Sequence of chain 1.A:
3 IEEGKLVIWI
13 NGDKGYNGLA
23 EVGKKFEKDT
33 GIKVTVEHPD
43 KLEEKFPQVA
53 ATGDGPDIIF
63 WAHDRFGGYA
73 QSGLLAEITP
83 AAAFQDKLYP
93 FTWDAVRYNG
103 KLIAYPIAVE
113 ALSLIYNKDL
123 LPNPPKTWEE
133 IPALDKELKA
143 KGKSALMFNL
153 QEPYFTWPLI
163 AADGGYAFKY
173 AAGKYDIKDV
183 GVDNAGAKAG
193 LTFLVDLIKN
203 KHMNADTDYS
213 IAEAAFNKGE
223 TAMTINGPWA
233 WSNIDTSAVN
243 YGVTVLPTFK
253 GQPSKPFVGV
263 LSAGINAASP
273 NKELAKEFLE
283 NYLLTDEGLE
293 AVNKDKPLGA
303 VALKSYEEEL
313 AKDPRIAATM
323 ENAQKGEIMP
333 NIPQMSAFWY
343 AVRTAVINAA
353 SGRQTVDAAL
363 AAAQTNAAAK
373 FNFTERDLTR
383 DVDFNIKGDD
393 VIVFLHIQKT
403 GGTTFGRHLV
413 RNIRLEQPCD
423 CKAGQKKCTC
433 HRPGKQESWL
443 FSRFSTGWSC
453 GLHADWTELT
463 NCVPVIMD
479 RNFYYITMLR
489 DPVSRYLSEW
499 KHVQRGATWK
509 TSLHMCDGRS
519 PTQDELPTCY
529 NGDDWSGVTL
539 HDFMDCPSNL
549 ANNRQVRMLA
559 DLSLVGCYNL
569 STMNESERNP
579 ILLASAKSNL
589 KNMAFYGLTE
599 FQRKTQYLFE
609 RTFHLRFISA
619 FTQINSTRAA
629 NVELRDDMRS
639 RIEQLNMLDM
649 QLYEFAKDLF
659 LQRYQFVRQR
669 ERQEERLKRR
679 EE

A small-molecule ligand and the protein it binds are described below.
Small molecule (SMILES): O=C(O)[C@H]1O[C@@H](O[C@H]2[C@H](O)[C@@H](NS(=O)(=O)O)[C@@H](O[C@H]3[C@H](O)[C@@H](OS(=O)(=O)O)[C@H](O[C@H]4[C@H](O)[C@@H](NS(=O)(=O)O)[C@@H](O[C@H]5[C@H](O)[C@@H](O)CO[C@@H]5C(=O)O)O[C@@H]4CO)O[C@H]3C(=O)O)O[C@@H]2CO)[C@H](O)[C@@H](O)[C@@H]1O[C@H]1O[C@H](CO)[C@@H](O)[C@H](O)[C@H]1NS(=O)(=O)O

Binding-site contacts:
Ligand atom C6 contacts residue ARG445 of chain 1.A at 3.4 Å.
Ligand atom O1S contacts residue ALA505 of chain 1.A at 3.4 Å.
Ligand atom C2 contacts residue NPO1 of chain 1.G at 2.4 Å.
Ligand atom O6A contacts residue ARG445 of chain 1.A at 2.8 Å (salt-bridge).
Ligand atom O4 contacts residue HIS500 of chain 1.A at 3.5 Å.
Ligand atom O2 contacts residue NPO1 of chain 1.G at 2.9 Å (h-bond).
Ligand atom O6B contacts residue ARG445 of chain 1.A at 2.8 Å (salt-bridge).
Ligand atom O3S contacts residue TRP507 of chain 1.A at 3.7 Å.
Ligand atom C5 contacts residue NA1 of chain 1.X at 3.6 Å.
Ligand atom S1 contacts residue LYS429 of chain 1.A at 3.7 Å.
Ligand atom O3S contacts residue LYS429 of chain 1.A at 3.0 Å (salt-bridge).
Ligand atom O6 contacts residue HIS455 of chain 1.A at 2.6 Å (h-bond).
Ligand atom O1S contacts residue NA1 of chain 1.V at 2.7 Å (h-bond).
Ligand atom O1S contacts residue THR506 of chain 1.A at 2.8 Å (h-bond).
Ligand atom C6 contacts residue HIS455 of chain 1.A at 3.4 Å.
Ligand atom S1 contacts residue NA1 of chain 1.V at 3.5 Å (h-bond).
Ligand atom C5 contacts residue NPO1 of chain 1.G at 3.6 Å.
Ligand atom O4 contacts residue TLA1 of chain 1.U at 2.9 Å.
Ligand atom C6 contacts residue ARG445 of chain 1.A at 3.5 Å.
Ligand atom O5 contacts residue NPO1 of chain 1.G at 2.4 Å (h-bond).
Ligand atom N2 contacts residue LYS429 of chain 1.A at 3.3 Å (salt-bridge).
Ligand atom O6A contacts residue TRP450 of chain 1.A at 2.9 Å (h-bond).
Ligand atom O3 contacts residue HIS500 of chain 1.A at 3.1 Å (h-bond).
Ligand atom O3 contacts residue TLA1 of chain 1.U at 2.7 Å (h-bond).
Ligand atom O5 contacts residue LYS428 of chain 1.A at 2.9 Å (salt-bridge).
Ligand atom O6 contacts residue TRP507 of chain 1.A at 3.0 Å (h-bond).
Ligand atom O5 contacts residue TRP507 of chain 1.A at 3.3 Å (h-bond).
Ligand atom O3S contacts residue LYS429 of chain 1.A at 3.1 Å (salt-bridge).
Ligand atom O1S contacts residue LYS429 of chain 1.A at 3.5 Å.
Ligand atom C5 contacts residue ARG445 of chain 1.A at 3.7 Å.
Ligand atom O6B contacts residue NA1 of chain 1.X at 2.8 Å (h-bond).
Ligand atom C1 contacts residue NPO1 of chain 1.G at 1.4 Å.
Ligand atom O3 contacts residue LEU454 of chain 1.A at 3.4 Å.
Ligand atom O3S contacts residue NA1 of chain 1.V at 2.3 Å (h-bond).
Ligand atom O3 contacts residue LYS428 of chain 1.A at 2.8 Å (salt-bridge).
Ligand atom C3 contacts residue TLA1 of chain 1.U at 3.5 Å.
Ligand atom O1S contacts residue TRP507 of chain 1.A at 2.9 Å (h-bond).
Ligand atom C5 contacts residue LYS428 of chain 1.A at 3.6 Å.
Ligand atom C6 contacts residue LYS428 of chain 1.A at 3.1 Å.
Ligand atom O6A contacts residue LYS428 of chain 1.A at 2.8 Å (salt-bridge).